Binding-site contacts:
Ligand atom O5 contacts residue ASN603 of chain 1.C at 2.4 Å (h-bond).
Ligand atom C6 contacts residue ASN603 of chain 1.C at 3.9 Å.
Ligand atom C5 contacts residue ASN603 of chain 1.C at 3.7 Å.
Ligand atom C4 contacts residue ASN603 of chain 1.C at 4.1 Å.
Ligand atom C3 contacts residue ASN603 of chain 1.C at 3.8 Å.
Ligand atom C1 contacts residue ASN603 of chain 1.C at 1.4 Å.
Ligand atom C7 contacts residue ASN603 of chain 1.C at 3.9 Å.
Ligand atom O6 contacts residue ASN603 of chain 1.C at 3.0 Å (h-bond).
Ligand atom O7 contacts residue ASN603 of chain 1.C at 4.2 Å.
Ligand atom C2 contacts residue ASN603 of chain 1.C at 2.5 Å.
Ligand atom N2 contacts residue ASN603 of chain 1.C at 2.9 Å (h-bond).

Sequence of chain 1.C:
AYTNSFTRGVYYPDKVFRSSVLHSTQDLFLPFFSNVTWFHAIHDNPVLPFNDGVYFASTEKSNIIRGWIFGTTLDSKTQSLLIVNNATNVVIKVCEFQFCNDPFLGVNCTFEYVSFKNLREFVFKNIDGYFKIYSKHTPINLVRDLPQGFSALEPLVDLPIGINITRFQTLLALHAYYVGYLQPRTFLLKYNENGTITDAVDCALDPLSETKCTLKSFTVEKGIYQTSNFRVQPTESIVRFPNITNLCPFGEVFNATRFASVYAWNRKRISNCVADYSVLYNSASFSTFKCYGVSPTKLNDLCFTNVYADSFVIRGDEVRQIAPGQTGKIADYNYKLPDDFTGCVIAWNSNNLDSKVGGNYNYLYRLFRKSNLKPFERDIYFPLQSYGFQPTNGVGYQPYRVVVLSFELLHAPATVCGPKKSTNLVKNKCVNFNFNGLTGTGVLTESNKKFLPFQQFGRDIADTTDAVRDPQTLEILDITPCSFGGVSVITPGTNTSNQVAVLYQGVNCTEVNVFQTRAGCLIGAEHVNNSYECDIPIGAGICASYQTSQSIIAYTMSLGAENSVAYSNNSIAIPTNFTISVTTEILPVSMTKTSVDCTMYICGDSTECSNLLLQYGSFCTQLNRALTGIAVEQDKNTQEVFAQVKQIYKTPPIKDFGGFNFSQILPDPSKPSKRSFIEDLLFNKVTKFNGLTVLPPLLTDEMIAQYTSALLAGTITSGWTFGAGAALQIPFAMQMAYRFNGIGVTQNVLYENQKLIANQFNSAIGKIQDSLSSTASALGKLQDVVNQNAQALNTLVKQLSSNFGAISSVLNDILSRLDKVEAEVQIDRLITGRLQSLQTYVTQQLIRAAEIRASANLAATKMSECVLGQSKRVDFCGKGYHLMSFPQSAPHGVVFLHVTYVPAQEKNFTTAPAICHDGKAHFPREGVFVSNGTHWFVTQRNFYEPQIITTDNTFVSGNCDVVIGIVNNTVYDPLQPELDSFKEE

A small-molecule ligand and the protein it binds are described below.
Small molecule (SMILES): CC(=O)N[C@@H]1[C@@H](O)[C@H](O)[C@@H](CO)O[C@H]1O